Binding-site contacts:
Ligand atom O7 contacts residue ASN69 of chain 3.B at 4.5 Å.
Ligand atom C1 contacts residue THR71 of chain 3.B at 4.0 Å.
Ligand atom N2 contacts residue ASN69 of chain 3.B at 2.9 Å (h-bond).
Ligand atom C2 contacts residue ASN69 of chain 3.B at 2.5 Å.
Ligand atom C4 contacts residue ASN69 of chain 3.B at 4.2 Å.
Ligand atom C5 contacts residue ASN69 of chain 3.B at 3.7 Å.
Ligand atom C8 contacts residue ASN69 of chain 3.B at 4.1 Å.
Ligand atom C1 contacts residue ASN69 of chain 3.B at 1.4 Å.
Ligand atom O5 contacts residue ASN69 of chain 3.B at 2.4 Å (h-bond).
Ligand atom C7 contacts residue ASN69 of chain 3.B at 3.8 Å.
Ligand atom C3 contacts residue ASN69 of chain 3.B at 3.8 Å.
Ligand atom O5 contacts residue THR71 of chain 3.B at 4.4 Å.

Sequence of chain 3.B:
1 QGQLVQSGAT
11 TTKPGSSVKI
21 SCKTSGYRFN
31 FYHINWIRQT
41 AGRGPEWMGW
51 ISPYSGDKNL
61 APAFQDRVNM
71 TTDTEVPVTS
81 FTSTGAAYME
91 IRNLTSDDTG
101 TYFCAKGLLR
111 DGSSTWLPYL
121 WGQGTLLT

A protein and the small-molecule ligand that binds it are described below.
Small molecule (SMILES): CC(=O)N[C@@H]1[C@@H](O)[C@H](O)[C@@H](CO)O[C@H]1O